A small-molecule ligand and the protein it binds are described below.
Small molecule (SMILES): CC(=O)N[C@H]1[C@H](O[C@H]2[C@H](O)[C@@H](NC(C)=O)CO[C@@H]2CO)O[C@H](CO)[C@@H](O[C@@H]2O[C@H](CO)[C@@H](O)[C@H](O)[C@@H]2O)[C@@H]1O

Binding-site contacts:
Ligand atom C4 contacts residue ASN62 of chain 1.C at 4.3 Å.
Ligand atom O5 contacts residue ASN62 of chain 1.C at 2.4 Å (h-bond).
Ligand atom N2 contacts residue ASN62 of chain 1.C at 2.9 Å (h-bond).
Ligand atom O7 contacts residue PRO59 of chain 1.C at 3.3 Å.
Ligand atom O7 contacts residue PRO60 of chain 1.C at 2.9 Å (h-bond).
Ligand atom C7 contacts residue PRO60 of chain 1.C at 3.8 Å (hydrophobic).
Ligand atom O7 contacts residue ASN55 of chain 1.C at 4.5 Å.
Ligand atom C7 contacts residue PRO59 of chain 1.C at 4.3 Å (hydrophobic).
Ligand atom C2 contacts residue ASN62 of chain 1.C at 2.5 Å.
Ligand atom C1 contacts residue ASN62 of chain 1.C at 1.4 Å.
Ligand atom O7 contacts residue ASN62 of chain 1.C at 3.7 Å.
Ligand atom C3 contacts residue PRO59 of chain 1.C at 4.5 Å (hydrophobic).
Ligand atom C7 contacts residue ASN62 of chain 1.C at 3.5 Å.
Ligand atom C3 contacts residue ASN62 of chain 1.C at 3.8 Å.
Ligand atom C1 contacts residue PRO60 of chain 1.C at 3.9 Å (hydrophobic).
Ligand atom C5 contacts residue ASN62 of chain 1.C at 3.7 Å.
Ligand atom C8 contacts residue ASN55 of chain 1.C at 3.7 Å.

Sequence of chain 1.C:
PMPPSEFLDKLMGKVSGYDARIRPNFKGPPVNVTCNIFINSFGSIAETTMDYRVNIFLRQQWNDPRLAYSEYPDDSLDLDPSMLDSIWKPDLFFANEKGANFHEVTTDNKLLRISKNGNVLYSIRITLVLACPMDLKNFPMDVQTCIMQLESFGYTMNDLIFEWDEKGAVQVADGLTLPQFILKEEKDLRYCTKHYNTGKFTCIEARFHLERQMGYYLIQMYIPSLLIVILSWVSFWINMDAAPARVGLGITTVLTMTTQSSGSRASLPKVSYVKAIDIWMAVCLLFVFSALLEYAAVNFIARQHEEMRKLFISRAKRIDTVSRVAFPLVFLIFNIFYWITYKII